A small-molecule ligand and the protein it binds are described below.
Small molecule (SMILES): CSc1ccc(/C=C2/C(C)=C(CC(=O)O)c3cc(F)ccc32)cc1

Sequence of chain 1.B:
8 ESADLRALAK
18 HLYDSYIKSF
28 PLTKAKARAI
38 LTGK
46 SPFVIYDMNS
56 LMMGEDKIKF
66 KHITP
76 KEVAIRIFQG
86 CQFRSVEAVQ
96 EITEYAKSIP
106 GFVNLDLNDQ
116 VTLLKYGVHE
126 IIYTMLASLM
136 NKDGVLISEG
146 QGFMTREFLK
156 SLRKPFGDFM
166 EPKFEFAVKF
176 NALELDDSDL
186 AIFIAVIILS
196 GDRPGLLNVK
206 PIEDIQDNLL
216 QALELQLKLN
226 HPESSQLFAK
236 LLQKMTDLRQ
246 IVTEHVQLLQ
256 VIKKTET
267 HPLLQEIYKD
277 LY

Binding-site contacts:
Ligand atom C14 contacts residue ARG89 of chain 1.B at 3.5 Å.
Ligand atom C18 contacts residue ILE142 of chain 1.B at 3.8 Å (hydrophobic).
Ligand atom C1 contacts residue LEU131 of chain 1.B at 3.4 Å (hydrophobic).
Ligand atom C15 contacts residue SFI1 of chain 1.F at 3.4 Å.
Ligand atom S contacts residue ILE82 of chain 1.B at 3.5 Å (h-bond).
Ligand atom O1 contacts residue ARG89 of chain 1.B at 2.7 Å (salt-bridge).
Ligand atom C10 contacts residue LEU134 of chain 1.B at 3.6 Å (hydrophobic).
Ligand atom C14 contacts residue LEU134 of chain 1.B at 3.5 Å (hydrophobic).
Ligand atom C12 contacts residue CYS86 of chain 1.B at 3.3 Å (hydrophobic).
Ligand atom C2 contacts residue LEU131 of chain 1.B at 3.9 Å (hydrophobic).
Ligand atom C12 contacts residue ARG89 of chain 1.B at 3.9 Å.
Ligand atom F contacts residue ARG89 of chain 1.B at 3.7 Å.
Ligand atom C16 contacts residue ILE142 of chain 1.B at 3.6 Å (hydrophobic).
Ligand atom C19 contacts residue CYS86 of chain 1.B at 3.6 Å (hydrophobic).
Ligand atom C10 contacts residue LEU131 of chain 1.B at 3.7 Å (hydrophobic).
Ligand atom O1 contacts residue LEU134 of chain 1.B at 3.7 Å.
Ligand atom C4 contacts residue SFI1 of chain 1.F at 3.7 Å.
Ligand atom C11 contacts residue ILE127 of chain 1.B at 3.8 Å (hydrophobic).
Ligand atom C11 contacts residue ARG89 of chain 1.B at 3.7 Å.
Ligand atom O2 contacts residue LEU134 of chain 1.B at 3.8 Å.
Ligand atom C2 contacts residue ARG89 of chain 1.B at 3.8 Å.
Ligand atom C5 contacts residue LEU131 of chain 1.B at 3.5 Å (hydrophobic).
Ligand atom C17 contacts residue ILE142 of chain 1.B at 3.8 Å (hydrophobic).
Ligand atom C10 contacts residue VAL140 of chain 1.B at 3.5 Å (hydrophobic).
Ligand atom C9 contacts residue VAL140 of chain 1.B at 3.7 Å (hydrophobic).
Ligand atom F contacts residue SER90 of chain 1.B at 2.8 Å.
Ligand atom C17 contacts residue CYS86 of chain 1.B at 3.5 Å (hydrophobic).
Ligand atom C3 contacts residue LEU131 of chain 1.B at 3.2 Å (hydrophobic).
Ligand atom C11 contacts residue SER90 of chain 1.B at 3.8 Å.
Ligand atom C8 contacts residue SFI1 of chain 1.F at 3.4 Å.
Ligand atom C12 contacts residue SFI1 of chain 1.F at 3.7 Å.
Ligand atom C7 contacts residue ILE127 of chain 1.B at 3.7 Å (hydrophobic).
Ligand atom C15 contacts residue ILE142 of chain 1.B at 3.6 Å (hydrophobic).
Ligand atom C13 contacts residue ILE142 of chain 1.B at 3.5 Å (hydrophobic).
Ligand atom O2 contacts residue ARG89 of chain 1.B at 3.0 Å (salt-bridge).
Ligand atom C7 contacts residue ARG89 of chain 1.B at 3.7 Å.
Ligand atom C10 contacts residue LEU141 of chain 1.B at 3.3 Å (hydrophobic).
Ligand atom C6 contacts residue LEU131 of chain 1.B at 3.7 Å (hydrophobic).
Ligand atom F contacts residue ILE127 of chain 1.B at 3.5 Å.
Ligand atom O2 contacts residue MET130 of chain 1.B at 3.6 Å.